Sequence of chain 1.A:
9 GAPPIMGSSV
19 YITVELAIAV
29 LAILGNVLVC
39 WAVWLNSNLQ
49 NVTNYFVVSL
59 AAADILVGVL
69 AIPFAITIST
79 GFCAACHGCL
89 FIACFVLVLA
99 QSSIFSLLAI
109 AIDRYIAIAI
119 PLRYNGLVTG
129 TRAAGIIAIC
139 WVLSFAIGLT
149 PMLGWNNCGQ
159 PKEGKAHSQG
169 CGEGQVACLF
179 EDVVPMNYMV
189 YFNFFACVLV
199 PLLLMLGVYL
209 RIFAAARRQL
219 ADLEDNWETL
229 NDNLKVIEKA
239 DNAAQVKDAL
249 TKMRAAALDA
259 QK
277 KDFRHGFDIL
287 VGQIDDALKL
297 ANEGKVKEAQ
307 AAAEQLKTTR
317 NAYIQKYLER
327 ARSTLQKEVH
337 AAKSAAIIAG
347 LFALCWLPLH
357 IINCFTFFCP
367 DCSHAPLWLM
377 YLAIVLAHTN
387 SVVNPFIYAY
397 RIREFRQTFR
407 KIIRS

This small molecule binds to this protein.
Small molecule (SMILES): Nc1nnc(-c2ccc(O)c(Cl)c2)c(-c2ccccc2)n1

Binding-site contacts:
Ligand atom C3 contacts residue ASN359 of chain 1.A at 3.6 Å.
Ligand atom C17 contacts residue LEU95 of chain 1.A at 3.4 Å (hydrophobic).
Ligand atom C14 contacts residue ASN359 of chain 1.A at 3.5 Å.
Ligand atom C15 contacts residue HIS356 of chain 1.A at 3.5 Å.
Ligand atom C17 contacts residue TRP352 of chain 1.A at 3.9 Å (hydrophobic).
Ligand atom C16 contacts residue MET187 of chain 1.A at 3.8 Å (hydrophobic).
Ligand atom N1 contacts residue PHE178 of chain 1.A at 3.6 Å.
Ligand atom C11 contacts residue VAL94 of chain 1.A at 3.9 Å (hydrophobic).
Ligand atom C10 contacts residue HIS384 of chain 1.A at 3.7 Å.
Ligand atom N2 contacts residue PHE178 of chain 1.A at 3.5 Å.
Ligand atom C17 contacts residue MET187 of chain 1.A at 3.9 Å (hydrophobic).
Ligand atom C18 contacts residue PHE178 of chain 1.A at 3.7 Å (hydrophobic).
Ligand atom C3 contacts residue PHE178 of chain 1.A at 3.6 Å (hydrophobic).
Ligand atom N3 contacts residue GLU179 of chain 1.A at 2.8 Å (salt-bridge).
Ligand atom C13 contacts residue MET187 of chain 1.A at 3.8 Å (hydrophobic).
Ligand atom O1 contacts residue ALA73 of chain 1.A at 3.6 Å.
Ligand atom CL1 contacts residue HIS384 of chain 1.A at 3.4 Å.
Ligand atom C8 contacts residue LEU355 of chain 1.A at 3.8 Å (hydrophobic).
Ligand atom C14 contacts residue MET187 of chain 1.A at 3.6 Å (hydrophobic).
Ligand atom C15 contacts residue MET187 of chain 1.A at 3.6 Å (hydrophobic).
Ligand atom C16 contacts residue HIS356 of chain 1.A at 3.7 Å.
Ligand atom C18 contacts residue MET187 of chain 1.A at 3.8 Å (hydrophobic).
Ligand atom C15 contacts residue LEU355 of chain 1.A at 3.9 Å (hydrophobic).
Ligand atom C12 contacts residue PHE178 of chain 1.A at 3.6 Å (hydrophobic).
Ligand atom N3 contacts residue ASN359 of chain 1.A at 2.8 Å (h-bond).
Ligand atom O1 contacts residue HIS384 of chain 1.A at 2.8 Å (h-bond).
Ligand atom C3 contacts residue GLU179 of chain 1.A at 3.9 Å.
Ligand atom N3 contacts residue MET376 of chain 1.A at 3.8 Å.
Ligand atom C6 contacts residue PHE178 of chain 1.A at 3.9 Å (hydrophobic).
Ligand atom C8 contacts residue ILE380 of chain 1.A at 3.8 Å (hydrophobic).
Ligand atom N4 contacts residue ASN359 of chain 1.A at 3.4 Å (h-bond).
Ligand atom O1 contacts residue VAL94 of chain 1.A at 3.5 Å.
Ligand atom N4 contacts residue PHE178 of chain 1.A at 3.6 Å.
Ligand atom C16 contacts residue TRP352 of chain 1.A at 3.7 Å (hydrophobic).
Ligand atom C10 contacts residue VAL94 of chain 1.A at 3.8 Å (hydrophobic).
Ligand atom CL1 contacts residue ALA383 of chain 1.A at 3.8 Å.
Ligand atom CL1 contacts residue LEU355 of chain 1.A at 3.8 Å.
Ligand atom C14 contacts residue LEU355 of chain 1.A at 3.7 Å (hydrophobic).
Ligand atom C5 contacts residue PHE178 of chain 1.A at 3.7 Å (hydrophobic).
Ligand atom CL1 contacts residue TRP352 of chain 1.A at 3.6 Å.